Sequence of chain 1.A:
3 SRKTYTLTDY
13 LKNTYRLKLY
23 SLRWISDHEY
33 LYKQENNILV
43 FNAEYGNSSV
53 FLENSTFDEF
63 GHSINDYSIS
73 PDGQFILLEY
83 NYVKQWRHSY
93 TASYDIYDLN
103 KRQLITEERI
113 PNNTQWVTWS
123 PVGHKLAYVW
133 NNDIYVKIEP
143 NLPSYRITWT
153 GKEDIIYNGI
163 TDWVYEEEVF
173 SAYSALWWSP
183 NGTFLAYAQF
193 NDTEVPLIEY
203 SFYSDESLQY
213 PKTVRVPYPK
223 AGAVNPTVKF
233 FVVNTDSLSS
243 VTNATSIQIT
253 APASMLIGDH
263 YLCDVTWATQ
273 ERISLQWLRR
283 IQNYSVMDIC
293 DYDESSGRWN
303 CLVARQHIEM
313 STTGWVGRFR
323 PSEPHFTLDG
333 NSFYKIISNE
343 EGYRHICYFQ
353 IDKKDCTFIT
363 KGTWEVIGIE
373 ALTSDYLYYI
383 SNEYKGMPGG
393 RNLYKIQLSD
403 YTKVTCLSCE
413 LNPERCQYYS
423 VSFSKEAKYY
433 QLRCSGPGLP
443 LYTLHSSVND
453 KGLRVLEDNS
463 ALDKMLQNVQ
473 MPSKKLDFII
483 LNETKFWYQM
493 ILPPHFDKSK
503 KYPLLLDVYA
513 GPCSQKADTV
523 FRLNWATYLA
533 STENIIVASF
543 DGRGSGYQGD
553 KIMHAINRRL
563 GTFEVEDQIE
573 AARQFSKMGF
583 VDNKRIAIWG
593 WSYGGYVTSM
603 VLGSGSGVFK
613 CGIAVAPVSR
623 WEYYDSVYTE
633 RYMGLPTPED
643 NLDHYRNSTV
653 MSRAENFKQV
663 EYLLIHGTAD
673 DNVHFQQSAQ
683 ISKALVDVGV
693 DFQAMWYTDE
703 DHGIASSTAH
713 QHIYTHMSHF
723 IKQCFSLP

A protein and the small-molecule ligand that binds it are described below.
Small molecule (SMILES): CC(=O)N[C@@H]1[C@@H](O)[C@H](O)[C@@H](CO)O[C@H]1O

Binding-site contacts:
Ligand atom N2 contacts residue SER313 of chain 1.A at 3.7 Å.
Ligand atom C5 contacts residue ILE283 of chain 1.A at 4.3 Å (hydrophobic).
Ligand atom O7 contacts residue ASN285 of chain 1.A at 3.6 Å (h-bond).
Ligand atom O5 contacts residue ASN285 of chain 1.A at 2.2 Å (h-bond).
Ligand atom C3 contacts residue ASN285 of chain 1.A at 3.8 Å.
Ligand atom C4 contacts residue ASN285 of chain 1.A at 4.2 Å.
Ligand atom N2 contacts residue ASN285 of chain 1.A at 2.9 Å (h-bond).
Ligand atom C7 contacts residue ASN285 of chain 1.A at 3.6 Å.
Ligand atom C8 contacts residue MET312 of chain 1.A at 3.9 Å (hydrophobic).
Ligand atom C1 contacts residue ILE283 of chain 1.A at 4.1 Å (hydrophobic).
Ligand atom C1 contacts residue SER313 of chain 1.A at 4.4 Å.
Ligand atom C8 contacts residue ASN285 of chain 1.A at 4.2 Å.
Ligand atom C1 contacts residue ASN285 of chain 1.A at 1.4 Å.
Ligand atom C5 contacts residue ASN285 of chain 1.A at 3.6 Å.
Ligand atom C6 contacts residue ARG560 of chain 1.A at 3.9 Å.
Ligand atom C2 contacts residue SER313 of chain 1.A at 4.2 Å.
Ligand atom C8 contacts residue TYR286 of chain 1.A at 4.2 Å (hydrophobic).
Ligand atom O5 contacts residue ILE283 of chain 1.A at 3.9 Å.
Ligand atom C2 contacts residue ASN285 of chain 1.A at 2.5 Å.
Ligand atom O6 contacts residue ARG560 of chain 1.A at 3.6 Å.